Sequence of chain 1.A:
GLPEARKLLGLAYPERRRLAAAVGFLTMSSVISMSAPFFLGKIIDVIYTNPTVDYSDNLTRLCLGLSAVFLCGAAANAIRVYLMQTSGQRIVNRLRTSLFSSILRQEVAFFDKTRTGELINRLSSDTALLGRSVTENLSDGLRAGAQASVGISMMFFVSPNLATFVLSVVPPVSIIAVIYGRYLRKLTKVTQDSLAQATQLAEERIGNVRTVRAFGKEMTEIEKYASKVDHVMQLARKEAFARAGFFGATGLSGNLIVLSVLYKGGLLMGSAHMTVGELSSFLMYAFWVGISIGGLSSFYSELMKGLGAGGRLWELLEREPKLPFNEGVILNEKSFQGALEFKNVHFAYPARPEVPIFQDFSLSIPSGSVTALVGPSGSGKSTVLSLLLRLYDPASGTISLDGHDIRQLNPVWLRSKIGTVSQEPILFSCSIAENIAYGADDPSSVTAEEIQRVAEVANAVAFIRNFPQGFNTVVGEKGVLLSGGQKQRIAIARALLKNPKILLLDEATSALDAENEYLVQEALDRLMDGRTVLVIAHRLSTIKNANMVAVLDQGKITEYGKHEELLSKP

This small molecule binds to this protein.
Small molecule (SMILES): NCC(=O)O

Binding-site contacts:
Ligand atom C contacts residue ARG20 of chain 2.A at 3.9 Å.
Ligand atom N contacts residue TYR84 of chain 2.A at 4.2 Å.
Ligand atom C contacts residue ARG92 of chain 2.A at 4.2 Å.
Ligand atom O contacts residue ARG20 of chain 2.A at 3.4 Å (salt-bridge).
Ligand atom CA contacts residue TYR84 of chain 2.A at 4.0 Å (hydrophobic).
Ligand atom OXT contacts residue ARG239 of chain 1.A at 4.3 Å.
Ligand atom OXT contacts residue ARG92 of chain 2.A at 3.2 Å (salt-bridge).
Ligand atom OXT contacts residue ARG20 of chain 2.A at 3.2 Å (salt-bridge).
Ligand atom OXT contacts residue TYR84 of chain 2.A at 3.2 Å (h-bond).
Ligand atom C contacts residue TYR84 of chain 2.A at 3.7 Å (hydrophobic).
Ligand atom O contacts residue TYR84 of chain 2.A at 4.3 Å.

Sequence of chain 2.A:
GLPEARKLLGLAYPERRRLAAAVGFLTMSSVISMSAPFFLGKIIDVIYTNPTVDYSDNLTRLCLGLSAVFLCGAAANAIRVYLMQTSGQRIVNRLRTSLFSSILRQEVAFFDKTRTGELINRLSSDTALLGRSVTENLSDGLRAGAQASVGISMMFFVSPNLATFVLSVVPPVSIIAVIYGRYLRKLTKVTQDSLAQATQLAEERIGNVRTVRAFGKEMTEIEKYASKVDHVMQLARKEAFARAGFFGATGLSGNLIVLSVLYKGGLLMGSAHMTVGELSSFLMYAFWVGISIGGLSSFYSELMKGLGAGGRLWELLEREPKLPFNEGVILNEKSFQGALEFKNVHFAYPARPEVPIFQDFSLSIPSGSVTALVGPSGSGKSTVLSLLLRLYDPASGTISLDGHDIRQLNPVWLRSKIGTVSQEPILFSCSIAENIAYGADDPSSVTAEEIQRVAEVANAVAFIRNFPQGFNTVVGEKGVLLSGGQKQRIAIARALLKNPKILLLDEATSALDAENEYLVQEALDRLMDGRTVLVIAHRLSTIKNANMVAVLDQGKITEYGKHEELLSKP